Binding-site contacts:
Ligand atom C21 contacts residue CYS220 of chain 1.A at 3.3 Å (hydrophobic).
Ligand atom C14 contacts residue ALA222 of chain 1.A at 3.4 Å (hydrophobic).
Ligand atom C5 contacts residue TYR51 of chain 1.A at 3.8 Å (hydrophobic).
Ligand atom O22 contacts residue ARG226 of chain 1.A at 2.8 Å (salt-bridge).
Ligand atom O22 contacts residue CYS220 of chain 1.A at 3.3 Å.
Ligand atom C2 contacts residue VAL54 of chain 1.A at 3.8 Å (hydrophobic).
Ligand atom O18 contacts residue ASP186 of chain 1.A at 2.6 Å (salt-bridge).
Ligand atom N19 contacts residue ALA222 of chain 1.A at 3.6 Å.
Ligand atom O23 contacts residue ARG226 of chain 1.A at 2.9 Å (salt-bridge).
Ligand atom O17 contacts residue PHE187 of chain 1.A at 3.4 Å.
Ligand atom C16 contacts residue PHE187 of chain 1.A at 3.7 Å (hydrophobic).
Ligand atom N1 contacts residue ASP53 of chain 1.A at 2.7 Å (salt-bridge).
Ligand atom O23 contacts residue CYS220 of chain 1.A at 3.4 Å (h-bond).
Ligand atom C16 contacts residue ASP186 of chain 1.A at 3.4 Å.
Ligand atom C20 contacts residue ASP186 of chain 1.A at 3.8 Å.
Ligand atom S13 contacts residue ILE224 of chain 1.A at 3.8 Å.
Ligand atom O18 contacts residue LYS125 of chain 1.A at 3.6 Å.
Ligand atom O18 contacts residue TYR51 of chain 1.A at 3.2 Å (h-bond).
Ligand atom O22 contacts residue ASP186 of chain 1.A at 3.3 Å (salt-bridge).
Ligand atom O22 contacts residue ALA222 of chain 1.A at 3.6 Å (h-bond).
Ligand atom C20 contacts residue ALA222 of chain 1.A at 3.8 Å (hydrophobic).
Ligand atom O24 contacts residue GLY225 of chain 1.A at 2.8 Å (h-bond).
Ligand atom O17 contacts residue TYR51 of chain 1.A at 3.1 Å (h-bond).
Ligand atom S13 contacts residue GLN267 of chain 1.A at 3.7 Å.
Ligand atom C2 contacts residue ASP53 of chain 1.A at 3.3 Å.
Ligand atom O23 contacts residue ASP186 of chain 1.A at 3.6 Å (salt-bridge).
Ligand atom C2 contacts residue GLN267 of chain 1.A at 3.8 Å.
Ligand atom C21 contacts residue ASP186 of chain 1.A at 3.3 Å.
Ligand atom C6 contacts residue ASP53 of chain 1.A at 3.4 Å.
Ligand atom N19 contacts residue ASP186 of chain 1.A at 3.4 Å (salt-bridge).
Ligand atom O17 contacts residue ASP186 of chain 1.A at 3.8 Å.
Ligand atom C16 contacts residue TYR51 of chain 1.A at 3.2 Å (hydrophobic).
Ligand atom O24 contacts residue ILE224 of chain 1.A at 3.5 Å.
Ligand atom O18 contacts residue SER221 of chain 1.A at 3.4 Å.
Ligand atom C21 contacts residue ARG226 of chain 1.A at 3.5 Å.
Ligand atom O17 contacts residue LYS125 of chain 1.A at 2.8 Å (salt-bridge).
Ligand atom C16 contacts residue LYS125 of chain 1.A at 3.6 Å.
Ligand atom O22 contacts residue SER221 of chain 1.A at 2.8 Å (h-bond).
Ligand atom S13 contacts residue ALA222 of chain 1.A at 3.4 Å.
Ligand atom O24 contacts residue ALA222 of chain 1.A at 3.8 Å.

The protein below binds the small molecule below.
Small molecule (SMILES): O=C(O)C(=O)Nc1sc2c(c1C(=O)O)CCNC2

Sequence of chain 1.A:
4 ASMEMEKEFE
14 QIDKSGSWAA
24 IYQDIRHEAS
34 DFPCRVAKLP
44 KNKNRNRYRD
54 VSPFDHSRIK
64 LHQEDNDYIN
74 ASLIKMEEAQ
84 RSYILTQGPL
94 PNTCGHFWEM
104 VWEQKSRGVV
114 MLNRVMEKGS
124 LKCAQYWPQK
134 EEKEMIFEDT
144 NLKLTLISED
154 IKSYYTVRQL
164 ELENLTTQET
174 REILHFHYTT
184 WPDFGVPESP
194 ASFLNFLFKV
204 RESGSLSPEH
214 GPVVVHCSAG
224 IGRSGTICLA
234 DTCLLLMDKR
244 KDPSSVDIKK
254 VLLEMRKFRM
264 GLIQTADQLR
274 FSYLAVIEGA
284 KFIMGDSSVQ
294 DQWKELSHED